Binding-site contacts:
Ligand atom C7 contacts residue GLU57 of chain 1.C at 4.0 Å.
Ligand atom C5 contacts residue ASN58 of chain 1.C at 3.6 Å.
Ligand atom C8 contacts residue SER17 of chain 1.G at 3.7 Å.
Ligand atom C7 contacts residue SER17 of chain 1.G at 4.5 Å.
Ligand atom C1 contacts residue ASN58 of chain 1.C at 1.4 Å.
Ligand atom N2 contacts residue GLY16 of chain 1.G at 4.0 Å.
Ligand atom O7 contacts residue ASN58 of chain 1.C at 3.7 Å.
Ligand atom C8 contacts residue ASN58 of chain 1.C at 3.9 Å.
Ligand atom O5 contacts residue ASN58 of chain 1.C at 2.2 Å (h-bond).
Ligand atom N2 contacts residue SER17 of chain 1.G at 4.4 Å.
Ligand atom C8 contacts residue GLY16 of chain 1.G at 4.0 Å.
Ligand atom C8 contacts residue GLU57 of chain 1.C at 3.3 Å.
Ligand atom O7 contacts residue GLU57 of chain 1.C at 3.7 Å.
Ligand atom N2 contacts residue ASN58 of chain 1.C at 3.2 Å (h-bond).
Ligand atom C3 contacts residue ASN58 of chain 1.C at 3.9 Å.
Ligand atom C4 contacts residue ASN58 of chain 1.C at 4.2 Å.
Ligand atom O7 contacts residue LYS105 of chain 1.E at 4.2 Å.
Ligand atom C7 contacts residue ASN58 of chain 1.C at 3.4 Å.
Ligand atom C2 contacts residue ASN58 of chain 1.C at 2.6 Å.
Ligand atom O7 contacts residue TYR106 of chain 1.E at 4.5 Å.

Sequence of chain 1.C:
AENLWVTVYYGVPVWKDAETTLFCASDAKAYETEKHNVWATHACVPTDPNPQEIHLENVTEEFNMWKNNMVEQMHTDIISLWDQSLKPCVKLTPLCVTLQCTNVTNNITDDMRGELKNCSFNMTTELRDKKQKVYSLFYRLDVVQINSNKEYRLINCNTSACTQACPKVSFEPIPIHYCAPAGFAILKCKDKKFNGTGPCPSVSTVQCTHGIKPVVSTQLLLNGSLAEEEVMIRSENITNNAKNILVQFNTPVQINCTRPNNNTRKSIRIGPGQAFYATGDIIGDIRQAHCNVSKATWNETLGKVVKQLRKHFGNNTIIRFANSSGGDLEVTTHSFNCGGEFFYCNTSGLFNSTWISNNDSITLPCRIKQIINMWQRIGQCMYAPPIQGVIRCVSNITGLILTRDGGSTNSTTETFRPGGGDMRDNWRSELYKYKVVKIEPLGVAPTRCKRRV

The protein below binds the small molecule below.
Small molecule (SMILES): CC(=O)N[C@H]1[C@H](O[C@H]2[C@H](O)[C@@H](NC(C)=O)CO[C@@H]2CO)O[C@H](CO)[C@@H](O)[C@@H]1O

Sequence of chain 1.G:
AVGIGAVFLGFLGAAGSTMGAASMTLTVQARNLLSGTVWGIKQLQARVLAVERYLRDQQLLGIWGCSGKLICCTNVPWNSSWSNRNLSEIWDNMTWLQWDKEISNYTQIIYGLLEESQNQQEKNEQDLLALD

Sequence of chain 1.E:
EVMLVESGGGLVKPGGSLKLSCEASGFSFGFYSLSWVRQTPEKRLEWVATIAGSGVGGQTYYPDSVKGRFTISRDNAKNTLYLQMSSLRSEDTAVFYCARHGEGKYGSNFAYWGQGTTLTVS